A protein and the small-molecule ligand that binds it are described below.
Small molecule (SMILES): CC(=O)N[C@@H]1[C@@H](O)[C@H](O)[C@@H](CO)O[C@H]1O

Sequence of chain 1.C:
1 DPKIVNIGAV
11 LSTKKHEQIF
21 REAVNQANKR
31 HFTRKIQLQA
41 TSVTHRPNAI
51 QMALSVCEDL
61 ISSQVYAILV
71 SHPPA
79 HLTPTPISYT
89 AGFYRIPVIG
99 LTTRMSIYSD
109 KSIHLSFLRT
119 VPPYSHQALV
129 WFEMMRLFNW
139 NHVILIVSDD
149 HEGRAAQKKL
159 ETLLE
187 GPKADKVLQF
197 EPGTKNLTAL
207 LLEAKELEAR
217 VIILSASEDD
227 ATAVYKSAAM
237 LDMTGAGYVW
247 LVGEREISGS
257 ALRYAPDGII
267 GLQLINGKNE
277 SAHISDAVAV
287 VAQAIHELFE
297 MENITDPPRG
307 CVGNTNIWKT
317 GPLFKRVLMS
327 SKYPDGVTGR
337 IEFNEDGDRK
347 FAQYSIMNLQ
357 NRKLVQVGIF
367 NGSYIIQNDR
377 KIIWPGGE

Binding-site contacts:
Ligand atom C5 contacts residue ASN275 of chain 1.C at 3.7 Å.
Ligand atom C6 contacts residue VAL333 of chain 1.C at 4.0 Å (hydrophobic).
Ligand atom C8 contacts residue ASN275 of chain 1.C at 3.6 Å.
Ligand atom C3 contacts residue ASN275 of chain 1.C at 3.5 Å.
Ligand atom O7 contacts residue ASN275 of chain 1.C at 3.9 Å.
Ligand atom O6 contacts residue SER277 of chain 1.C at 3.4 Å (h-bond).
Ligand atom C5 contacts residue ALA278 of chain 1.C at 4.4 Å (hydrophobic).
Ligand atom C7 contacts residue ASN275 of chain 1.C at 3.1 Å.
Ligand atom C4 contacts residue ASN275 of chain 1.C at 4.2 Å.
Ligand atom O5 contacts residue SER277 of chain 1.C at 4.3 Å.
Ligand atom O6 contacts residue VAL333 of chain 1.C at 4.4 Å.
Ligand atom C6 contacts residue SER277 of chain 1.C at 4.3 Å.
Ligand atom O5 contacts residue VAL333 of chain 1.C at 4.4 Å.
Ligand atom O6 contacts residue ALA278 of chain 1.C at 3.4 Å.
Ligand atom C2 contacts residue ASN275 of chain 1.C at 2.1 Å.
Ligand atom O5 contacts residue ALA278 of chain 1.C at 3.3 Å.
Ligand atom C1 contacts residue ASN275 of chain 1.C at 1.4 Å.
Ligand atom C5 contacts residue SER277 of chain 1.C at 3.9 Å.
Ligand atom C6 contacts residue ALA278 of chain 1.C at 4.2 Å (hydrophobic).
Ligand atom N2 contacts residue ASN275 of chain 1.C at 2.3 Å (h-bond).
Ligand atom O5 contacts residue ASN275 of chain 1.C at 2.5 Å (h-bond).
Ligand atom C1 contacts residue ALA278 of chain 1.C at 4.0 Å (hydrophobic).
Ligand atom C1 contacts residue ASN272 of chain 1.C at 4.5 Å.
Ligand atom C8 contacts residue ASN272 of chain 1.C at 4.4 Å.
Ligand atom O3 contacts residue ASN275 of chain 1.C at 4.4 Å.